Sequence of chain 1.B:
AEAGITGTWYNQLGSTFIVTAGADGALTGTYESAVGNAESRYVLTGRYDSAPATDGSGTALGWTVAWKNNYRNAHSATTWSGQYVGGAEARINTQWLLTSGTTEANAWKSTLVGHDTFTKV

Sequence of chain 2.A:
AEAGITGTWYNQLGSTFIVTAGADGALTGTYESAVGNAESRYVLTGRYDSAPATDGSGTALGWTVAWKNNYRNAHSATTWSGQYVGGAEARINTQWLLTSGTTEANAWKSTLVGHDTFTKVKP

Binding-site contacts:
Ligand atom O11 contacts residue ASN49 of chain 2.A at 2.9 Å (h-bond).
Ligand atom O11 contacts residue GLY48 of chain 2.A at 3.2 Å.
Ligand atom N3 contacts residue TYR43 of chain 2.A at 2.6 Å (h-bond).
Ligand atom N2 contacts residue VAL47 of chain 2.A at 3.5 Å.
Ligand atom C7 contacts residue SER45 of chain 2.A at 3.3 Å.
Ligand atom C4 contacts residue VAL47 of chain 2.A at 3.4 Å (hydrophobic).
Ligand atom N1 contacts residue ASP128 of chain 2.A at 3.0 Å (salt-bridge).
Ligand atom C5 contacts residue LEU25 of chain 2.A at 3.9 Å (hydrophobic).
Ligand atom C3 contacts residue SER27 of chain 2.A at 3.7 Å.
Ligand atom C7 contacts residue TRP79 of chain 2.A at 3.9 Å (hydrophobic).
Ligand atom O12 contacts residue ALA86 of chain 2.A at 3.6 Å.
Ligand atom N1 contacts residue TYR43 of chain 2.A at 3.9 Å.
Ligand atom C3 contacts residue TYR43 of chain 2.A at 3.5 Å (hydrophobic).
Ligand atom C3 contacts residue SER45 of chain 2.A at 3.7 Å.
Ligand atom C3 contacts residue LEU25 of chain 2.A at 3.7 Å (hydrophobic).
Ligand atom C8 contacts residue TRP79 of chain 2.A at 3.8 Å (hydrophobic).
Ligand atom C9 contacts residue GLY48 of chain 2.A at 3.9 Å.
Ligand atom C8 contacts residue VAL47 of chain 2.A at 3.9 Å (hydrophobic).
Ligand atom N1 contacts residue ASN23 of chain 2.A at 3.9 Å.
Ligand atom N2 contacts residue SER45 of chain 2.A at 2.9 Å (h-bond).
Ligand atom N3 contacts residue SER27 of chain 2.A at 2.8 Å (h-bond).
Ligand atom S1 contacts residue TRP79 of chain 2.A at 3.5 Å.
Ligand atom C7 contacts residue VAL47 of chain 2.A at 3.5 Å (hydrophobic).
Ligand atom C6 contacts residue TRP92 of chain 2.A at 3.9 Å (hydrophobic).
Ligand atom C11 contacts residue ASN49 of chain 2.A at 3.7 Å.
Ligand atom O12 contacts residue TRP79 of chain 2.A at 3.8 Å.
Ligand atom S1 contacts residue THR90 of chain 2.A at 3.2 Å (h-bond).
Ligand atom C10 contacts residue ALA50 of chain 2.A at 3.7 Å (hydrophobic).
Ligand atom C9 contacts residue TRP79 of chain 2.A at 3.7 Å (hydrophobic).
Ligand atom C10 contacts residue TRP79 of chain 2.A at 3.3 Å (hydrophobic).
Ligand atom C9 contacts residue ALA50 of chain 2.A at 3.4 Å (hydrophobic).
Ligand atom N1 contacts residue LEU25 of chain 2.A at 3.6 Å.
Ligand atom N3 contacts residue SER45 of chain 2.A at 3.8 Å.
Ligand atom N3 contacts residue ASN23 of chain 2.A at 3.2 Å (h-bond).
Ligand atom C5 contacts residue ASP128 of chain 2.A at 3.9 Å.
Ligand atom C3 contacts residue ASN23 of chain 2.A at 3.9 Å.
Ligand atom O12 contacts residue SER88 of chain 2.A at 2.9 Å (h-bond).
Ligand atom C6 contacts residue TRP108 of chain 2.A at 3.6 Å (hydrophobic).
Ligand atom C9 contacts residue VAL47 of chain 2.A at 3.4 Å (hydrophobic).
Ligand atom C2 contacts residue TRP120 of chain 1.B at 3.8 Å (hydrophobic).

The protein below binds the small molecule below.
Small molecule (SMILES): N=C1N[C@H]2[C@H](CS[C@H]2CCCCC(=O)O)N1